This small molecule binds to this protein.
Small molecule (SMILES): CC(=O)N[C@H]1[C@H](O[C@H]2[C@H](O)[C@@H](NC(C)=O)CO[C@@H]2CO)O[C@H](CO)[C@@H](O)[C@@H]1O

Binding-site contacts:
Ligand atom O7 contacts residue HIS381 of chain 1.E at 3.3 Å (h-bond).
Ligand atom C6 contacts residue ALA346 of chain 1.E at 3.0 Å (hydrophobic).
Ligand atom O6 contacts residue ALA346 of chain 1.E at 3.4 Å.
Ligand atom O5 contacts residue ASN383 of chain 1.E at 2.5 Å (h-bond).
Ligand atom C2 contacts residue ASN383 of chain 1.E at 2.4 Å.
Ligand atom C5 contacts residue ALA346 of chain 1.E at 4.4 Å (hydrophobic).
Ligand atom O3 contacts residue ASN383 of chain 1.E at 3.8 Å.
Ligand atom C1 contacts residue THR410 of chain 1.E at 4.5 Å.
Ligand atom C7 contacts residue HIS381 of chain 1.E at 4.3 Å.
Ligand atom C1 contacts residue ASN383 of chain 1.E at 1.4 Å.
Ligand atom C5 contacts residue ASN383 of chain 1.E at 3.4 Å.
Ligand atom O6 contacts residue ASN383 of chain 1.E at 3.6 Å.
Ligand atom C3 contacts residue ASN383 of chain 1.E at 3.5 Å.
Ligand atom O5 contacts residue THR410 of chain 1.E at 4.2 Å.
Ligand atom C7 contacts residue ASN383 of chain 1.E at 4.0 Å.
Ligand atom O3 contacts residue ALA346 of chain 1.E at 3.7 Å.
Ligand atom C6 contacts residue ASN383 of chain 1.E at 3.6 Å.
Ligand atom O3 contacts residue GLY345 of chain 1.E at 4.0 Å.
Ligand atom C8 contacts residue ASN383 of chain 1.E at 4.1 Å.
Ligand atom C4 contacts residue ASN383 of chain 1.E at 4.1 Å.
Ligand atom N2 contacts residue ASN383 of chain 1.E at 3.4 Å (h-bond).

Sequence of chain 1.E:
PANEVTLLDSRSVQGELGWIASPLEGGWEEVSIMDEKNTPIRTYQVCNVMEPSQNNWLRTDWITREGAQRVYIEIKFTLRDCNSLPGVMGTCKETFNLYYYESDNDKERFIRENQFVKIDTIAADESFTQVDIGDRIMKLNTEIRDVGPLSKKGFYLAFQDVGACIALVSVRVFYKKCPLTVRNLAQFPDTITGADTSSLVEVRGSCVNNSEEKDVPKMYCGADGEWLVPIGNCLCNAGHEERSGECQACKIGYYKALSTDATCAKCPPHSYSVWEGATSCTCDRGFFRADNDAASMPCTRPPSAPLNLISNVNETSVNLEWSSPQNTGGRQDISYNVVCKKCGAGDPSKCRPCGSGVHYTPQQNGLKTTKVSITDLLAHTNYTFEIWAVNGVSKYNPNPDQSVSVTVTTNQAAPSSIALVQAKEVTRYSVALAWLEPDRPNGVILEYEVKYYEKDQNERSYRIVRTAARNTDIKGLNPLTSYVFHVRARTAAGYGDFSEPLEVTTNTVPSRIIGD